Sequence of chain 1.D:
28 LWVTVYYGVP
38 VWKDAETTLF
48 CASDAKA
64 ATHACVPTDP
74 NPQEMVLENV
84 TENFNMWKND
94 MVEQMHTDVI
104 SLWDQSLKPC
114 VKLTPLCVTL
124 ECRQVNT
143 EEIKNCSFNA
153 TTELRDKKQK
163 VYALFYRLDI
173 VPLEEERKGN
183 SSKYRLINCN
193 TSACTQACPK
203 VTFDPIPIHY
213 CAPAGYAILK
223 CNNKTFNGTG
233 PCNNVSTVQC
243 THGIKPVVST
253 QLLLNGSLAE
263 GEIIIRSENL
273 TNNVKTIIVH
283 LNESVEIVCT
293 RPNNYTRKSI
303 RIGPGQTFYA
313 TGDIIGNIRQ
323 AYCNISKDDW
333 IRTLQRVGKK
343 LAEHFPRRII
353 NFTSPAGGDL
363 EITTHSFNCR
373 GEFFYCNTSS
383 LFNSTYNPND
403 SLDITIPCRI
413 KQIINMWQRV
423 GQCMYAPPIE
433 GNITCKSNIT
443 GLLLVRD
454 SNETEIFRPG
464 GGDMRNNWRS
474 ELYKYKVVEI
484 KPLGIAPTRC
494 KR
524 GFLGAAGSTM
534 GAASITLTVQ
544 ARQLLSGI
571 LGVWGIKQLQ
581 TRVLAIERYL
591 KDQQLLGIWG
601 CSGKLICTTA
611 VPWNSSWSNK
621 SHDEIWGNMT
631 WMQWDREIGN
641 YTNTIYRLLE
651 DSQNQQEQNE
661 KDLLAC

Binding-site contacts:
Ligand atom N2 contacts residue ASN236 of chain 1.D at 2.8 Å (h-bond).
Ligand atom C6 contacts residue GLU77 of chain 1.D at 4.2 Å.
Ligand atom O5 contacts residue ASN224 of chain 1.D at 3.6 Å.
Ligand atom O6 contacts residue ASN224 of chain 1.D at 3.4 Å (h-bond).
Ligand atom C7 contacts residue ASN236 of chain 1.D at 3.2 Å.
Ligand atom O7 contacts residue ASN236 of chain 1.D at 3.3 Å (h-bond).
Ligand atom C1 contacts residue ASN236 of chain 1.D at 1.5 Å.
Ligand atom C8 contacts residue GLU77 of chain 1.D at 4.2 Å.
Ligand atom O6 contacts residue GLU77 of chain 1.D at 4.3 Å.
Ligand atom C7 contacts residue VAL79 of chain 1.D at 4.3 Å (hydrophobic).
Ligand atom C5 contacts residue VAL79 of chain 1.D at 4.0 Å (hydrophobic).
Ligand atom C5 contacts residue ASN236 of chain 1.D at 3.7 Å.
Ligand atom C8 contacts residue VAL79 of chain 1.D at 3.9 Å (hydrophobic).
Ligand atom C6 contacts residue ASN224 of chain 1.D at 3.5 Å.
Ligand atom C4 contacts residue ASN236 of chain 1.D at 4.2 Å.
Ligand atom C5 contacts residue ASN224 of chain 1.D at 4.3 Å.
Ligand atom C3 contacts residue ASN236 of chain 1.D at 3.8 Å.
Ligand atom C8 contacts residue ASN236 of chain 1.D at 4.3 Å.
Ligand atom C6 contacts residue VAL79 of chain 1.D at 3.8 Å (hydrophobic).
Ligand atom O5 contacts residue ASN236 of chain 1.D at 2.4 Å (h-bond).
Ligand atom C2 contacts residue ASN236 of chain 1.D at 2.5 Å.
Ligand atom C1 contacts residue ASN224 of chain 1.D at 4.5 Å.
Ligand atom O7 contacts residue VAL79 of chain 1.D at 4.4 Å.

The small molecule below binds the protein below.
Small molecule (SMILES): CC(=O)N[C@H]1[C@H](O[C@H]2[C@H](O)[C@@H](NC(C)=O)CO[C@@H]2CO)O[C@H](CO)[C@@H](O)[C@@H]1O